Sequence of chain 1.A:
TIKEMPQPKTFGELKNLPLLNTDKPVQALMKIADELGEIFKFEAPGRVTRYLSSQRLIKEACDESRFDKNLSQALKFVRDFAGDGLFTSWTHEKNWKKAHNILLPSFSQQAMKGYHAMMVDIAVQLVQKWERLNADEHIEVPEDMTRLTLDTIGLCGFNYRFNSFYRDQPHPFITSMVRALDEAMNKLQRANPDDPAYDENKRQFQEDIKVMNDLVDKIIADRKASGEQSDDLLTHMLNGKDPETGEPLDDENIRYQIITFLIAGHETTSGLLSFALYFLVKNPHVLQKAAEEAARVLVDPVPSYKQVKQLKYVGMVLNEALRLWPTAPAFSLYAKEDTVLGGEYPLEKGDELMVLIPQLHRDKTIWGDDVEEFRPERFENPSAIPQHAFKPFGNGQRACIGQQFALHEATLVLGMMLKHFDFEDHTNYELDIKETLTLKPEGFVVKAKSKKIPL

Binding-site contacts:
Ligand atom C3 contacts residue 1Y51 of chain 1.E at 4.0 Å.
Ligand atom C17 contacts residue LEU18 of chain 1.A at 4.2 Å (hydrophobic).
Ligand atom C9 contacts residue VAL27 of chain 1.A at 4.1 Å (hydrophobic).
Ligand atom C13 contacts residue ALA75 of chain 1.A at 4.0 Å (hydrophobic).
Ligand atom C14 contacts residue TYR52 of chain 1.A at 3.5 Å (hydrophobic).
Ligand atom O2 contacts residue LEU189 of chain 1.A at 3.8 Å.
Ligand atom C1 contacts residue ALA75 of chain 1.A at 3.8 Å (hydrophobic).
Ligand atom C13 contacts residue SER73 of chain 1.A at 3.6 Å.
Ligand atom C2 contacts residue 1Y51 of chain 1.E at 3.6 Å.
Ligand atom C17 contacts residue LEU189 of chain 1.A at 4.1 Å (hydrophobic).
Ligand atom C7 contacts residue VAL27 of chain 1.A at 3.9 Å (hydrophobic).
Ligand atom C1 contacts residue LEU438 of chain 1.A at 4.0 Å (hydrophobic).
Ligand atom C2 contacts residue LEU438 of chain 1.A at 3.8 Å (hydrophobic).
Ligand atom O2 contacts residue ALA75 of chain 1.A at 2.9 Å (h-bond).
Ligand atom C20 contacts residue GLN74 of chain 1.A at 3.8 Å.
Ligand atom C19 contacts residue GLN74 of chain 1.A at 3.9 Å.
Ligand atom C16 contacts residue LEU21 of chain 1.A at 3.8 Å (hydrophobic).
Ligand atom C4 contacts residue PRO330 of chain 1.A at 3.9 Å (hydrophobic).
Ligand atom C3 contacts residue ALA331 of chain 1.A at 3.4 Å (hydrophobic).
Ligand atom C4 contacts residue LEU438 of chain 1.A at 3.6 Å (hydrophobic).
Ligand atom C3 contacts residue LEU438 of chain 1.A at 3.7 Å (hydrophobic).
Ligand atom C17 contacts residue LEU21 of chain 1.A at 4.2 Å (hydrophobic).
Ligand atom O3 contacts residue GLN74 of chain 1.A at 2.7 Å (h-bond).
Ligand atom O1 contacts residue LEU30 of chain 1.A at 3.8 Å.
Ligand atom O1 contacts residue TYR52 of chain 1.A at 2.5 Å (h-bond).
Ligand atom C13 contacts residue GLN74 of chain 1.A at 3.3 Å.
Ligand atom N1 contacts residue TYR52 of chain 1.A at 4.0 Å.
Ligand atom C19 contacts residue LEU189 of chain 1.A at 4.1 Å (hydrophobic).
Ligand atom C6 contacts residue ALA75 of chain 1.A at 3.6 Å (hydrophobic).
Ligand atom C11 contacts residue TYR52 of chain 1.A at 3.4 Å (hydrophobic).
Ligand atom O2 contacts residue GLN74 of chain 1.A at 3.2 Å (h-bond).
Ligand atom C14 contacts residue THR50 of chain 1.A at 3.9 Å.
Ligand atom C18 contacts residue LEU189 of chain 1.A at 3.6 Å (hydrophobic).
Ligand atom C19 contacts residue ARG48 of chain 1.A at 3.5 Å.
Ligand atom C20 contacts residue ARG48 of chain 1.A at 3.5 Å.
Ligand atom O2 contacts residue SER73 of chain 1.A at 3.6 Å.
Ligand atom C4 contacts residue ALA331 of chain 1.A at 3.9 Å (hydrophobic).
Ligand atom C1 contacts residue LEU76 of chain 1.A at 3.8 Å (hydrophobic).
Ligand atom C12 contacts residue TYR52 of chain 1.A at 3.9 Å (hydrophobic).
Ligand atom O3 contacts residue SER73 of chain 1.A at 3.3 Å.

The small molecule below binds the protein below.
Small molecule (SMILES): O=C(CCCCC1CCCCC1)N[C@@H](Cc1ccccc1)C(=O)O